Sequence of chain 1.A:
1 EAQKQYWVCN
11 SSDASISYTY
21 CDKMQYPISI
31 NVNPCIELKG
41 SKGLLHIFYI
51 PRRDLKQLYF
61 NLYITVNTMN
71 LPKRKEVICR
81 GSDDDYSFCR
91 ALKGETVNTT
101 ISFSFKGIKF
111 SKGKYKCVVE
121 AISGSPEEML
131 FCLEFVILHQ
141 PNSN

A protein and the small-molecule ligand that binds it are described below.
Small molecule (SMILES): CC(=O)N[C@@H]1[C@@H](O)[C@H](O)[C@@H](CO)O[C@H]1O

Binding-site contacts:
Ligand atom C6 contacts residue LEU138 of chain 1.A at 4.5 Å (hydrophobic).
Ligand atom C3 contacts residue ASN10 of chain 1.A at 3.9 Å.
Ligand atom C5 contacts residue SER15 of chain 1.A at 3.6 Å.
Ligand atom C2 contacts residue ASN10 of chain 1.A at 2.5 Å.
Ligand atom O7 contacts residue ASN10 of chain 1.A at 3.8 Å.
Ligand atom C5 contacts residue ASN10 of chain 1.A at 3.6 Å.
Ligand atom C6 contacts residue SER15 of chain 1.A at 3.7 Å.
Ligand atom C6 contacts residue GLN140 of chain 1.A at 3.7 Å.
Ligand atom C1 contacts residue ASN10 of chain 1.A at 1.4 Å.
Ligand atom C1 contacts residue SER15 of chain 1.A at 3.9 Å.
Ligand atom N2 contacts residue ASN10 of chain 1.A at 3.0 Å (h-bond).
Ligand atom O6 contacts residue SER15 of chain 1.A at 4.4 Å.
Ligand atom C5 contacts residue GLN140 of chain 1.A at 4.5 Å.
Ligand atom C4 contacts residue ASN10 of chain 1.A at 4.2 Å.
Ligand atom C1 contacts residue GLN140 of chain 1.A at 4.0 Å.
Ligand atom O6 contacts residue PRO141 of chain 1.A at 4.2 Å.
Ligand atom O5 contacts residue SER15 of chain 1.A at 3.6 Å (h-bond).
Ligand atom C7 contacts residue ASN10 of chain 1.A at 3.8 Å.
Ligand atom O5 contacts residue ASN10 of chain 1.A at 2.4 Å (h-bond).
Ligand atom O6 contacts residue GLN140 of chain 1.A at 2.7 Å (h-bond).
Ligand atom O5 contacts residue GLN140 of chain 1.A at 3.4 Å (h-bond).